Sequence of chain 6.F:
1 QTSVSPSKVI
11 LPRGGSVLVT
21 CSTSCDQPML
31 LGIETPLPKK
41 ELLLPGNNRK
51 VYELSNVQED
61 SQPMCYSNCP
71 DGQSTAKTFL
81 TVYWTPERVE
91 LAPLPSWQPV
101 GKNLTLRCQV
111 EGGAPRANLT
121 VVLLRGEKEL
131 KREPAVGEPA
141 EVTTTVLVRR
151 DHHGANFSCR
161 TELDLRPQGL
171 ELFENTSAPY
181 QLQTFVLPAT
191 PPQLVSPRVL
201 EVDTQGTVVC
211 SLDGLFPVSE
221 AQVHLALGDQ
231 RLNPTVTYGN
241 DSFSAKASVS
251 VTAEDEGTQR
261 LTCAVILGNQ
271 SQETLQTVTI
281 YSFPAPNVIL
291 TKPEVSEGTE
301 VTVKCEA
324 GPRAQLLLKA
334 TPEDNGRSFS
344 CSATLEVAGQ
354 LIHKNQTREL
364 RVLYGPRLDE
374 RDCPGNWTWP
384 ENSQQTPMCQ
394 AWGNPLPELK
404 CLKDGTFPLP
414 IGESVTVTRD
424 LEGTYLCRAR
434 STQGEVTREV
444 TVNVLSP

A small-molecule ligand and the protein it binds are described below.
Small molecule (SMILES): CC(=O)N[C@@H]1[C@@H](O)[C@H](O)[C@@H](CO)O[C@H]1O

Binding-site contacts:
Ligand atom O3 contacts residue ASN269 of chain 6.F at 4.4 Å.
Ligand atom C1 contacts residue ASN269 of chain 6.F at 1.4 Å.
Ligand atom C1 contacts residue TRP97 of chain 6.F at 4.2 Å (hydrophobic).
Ligand atom C3 contacts residue ASN269 of chain 6.F at 3.1 Å.
Ligand atom O7 contacts residue ASN269 of chain 6.F at 3.4 Å (h-bond).
Ligand atom O5 contacts residue ASN269 of chain 6.F at 2.4 Å (h-bond).
Ligand atom O3 contacts residue PRO95 of chain 6.F at 4.4 Å.
Ligand atom N2 contacts residue TRP97 of chain 6.F at 2.4 Å (h-bond).
Ligand atom O7 contacts residue TRP97 of chain 6.F at 3.8 Å.
Ligand atom C7 contacts residue ASN269 of chain 6.F at 3.5 Å.
Ligand atom C4 contacts residue TRP97 of chain 6.F at 4.1 Å (hydrophobic).
Ligand atom C4 contacts residue ASN269 of chain 6.F at 3.7 Å.
Ligand atom C2 contacts residue TRP97 of chain 6.F at 3.1 Å (hydrophobic).
Ligand atom C2 contacts residue ASN269 of chain 6.F at 2.5 Å.
Ligand atom C8 contacts residue PRO99 of chain 6.F at 3.9 Å (hydrophobic).
Ligand atom C5 contacts residue ASN269 of chain 6.F at 3.0 Å.
Ligand atom O3 contacts residue TRP97 of chain 6.F at 2.5 Å (h-bond).
Ligand atom N2 contacts residue ASN269 of chain 6.F at 2.8 Å (h-bond).
Ligand atom C3 contacts residue TRP97 of chain 6.F at 2.7 Å (hydrophobic).
Ligand atom C8 contacts residue TRP97 of chain 6.F at 4.0 Å (hydrophobic).
Ligand atom C6 contacts residue ASN269 of chain 6.F at 4.3 Å.
Ligand atom C7 contacts residue TRP97 of chain 6.F at 3.3 Å (hydrophobic).
Ligand atom O4 contacts residue TRP97 of chain 6.F at 3.8 Å.